The small molecule below binds the protein below.
Small molecule (SMILES): O=C(O)[C@@](O)(COP(=O)(O)O)[C@H](O)[C@H](O)COP(=O)(O)O

Sequence of chain 1.G:
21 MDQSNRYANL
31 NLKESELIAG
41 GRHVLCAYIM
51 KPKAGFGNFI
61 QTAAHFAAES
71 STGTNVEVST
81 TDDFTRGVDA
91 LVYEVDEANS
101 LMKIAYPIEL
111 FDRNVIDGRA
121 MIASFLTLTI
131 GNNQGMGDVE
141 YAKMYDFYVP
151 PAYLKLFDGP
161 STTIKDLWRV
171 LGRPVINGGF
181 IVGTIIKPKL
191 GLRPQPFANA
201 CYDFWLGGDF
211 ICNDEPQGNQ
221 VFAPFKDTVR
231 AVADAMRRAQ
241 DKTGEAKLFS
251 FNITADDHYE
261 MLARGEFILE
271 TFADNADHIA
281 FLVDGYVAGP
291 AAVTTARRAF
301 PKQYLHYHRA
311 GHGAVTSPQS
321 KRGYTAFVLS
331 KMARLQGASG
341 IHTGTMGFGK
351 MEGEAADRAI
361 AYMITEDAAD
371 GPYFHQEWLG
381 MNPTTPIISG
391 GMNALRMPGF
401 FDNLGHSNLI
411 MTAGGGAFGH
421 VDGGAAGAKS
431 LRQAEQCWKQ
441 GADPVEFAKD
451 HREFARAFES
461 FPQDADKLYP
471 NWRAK

Binding-site contacts:
Ligand atom C3 contacts residue CO31 of chain 1.GA at 3.0 Å.
Ligand atom C contacts residue MG1 of chain 1.FA at 2.8 Å.
Ligand atom O6 contacts residue GLU69 of chain 1.H at 3.5 Å (salt-bridge).
Ligand atom C contacts residue ASN132 of chain 1.H at 3.3 Å.
Ligand atom O5P contacts residue ARG309 of chain 1.G at 3.0 Å (salt-bridge).
Ligand atom O7 contacts residue LYS189 of chain 1.G at 2.7 Å (salt-bridge).
Ligand atom O3 contacts residue CO31 of chain 1.GA at 2.8 Å (h-bond).
Ligand atom O1P contacts residue GLY414 of chain 1.G at 2.8 Å (h-bond).
Ligand atom O6P contacts residue ARG309 of chain 1.G at 2.8 Å (salt-bridge).
Ligand atom O3 contacts residue HIS308 of chain 1.G at 2.8 Å (h-bond).
Ligand atom O3 contacts residue MG1 of chain 1.FA at 2.1 Å.
Ligand atom O2 contacts residue ASP214 of chain 1.G at 3.4 Å (salt-bridge).
Ligand atom O7 contacts residue ASP214 of chain 1.G at 3.3 Å (salt-bridge).
Ligand atom O4P contacts residue SER389 of chain 1.G at 2.9 Å (h-bond).
Ligand atom C3 contacts residue MG1 of chain 1.FA at 3.0 Å.
Ligand atom C contacts residue LYS187 of chain 1.G at 3.5 Å.
Ligand atom O4 contacts residue SER389 of chain 1.G at 3.1 Å.
Ligand atom O3P contacts residue GLY391 of chain 1.G at 2.8 Å (h-bond).
Ligand atom O2P contacts residue THR74 of chain 1.H at 2.9 Å (h-bond).
Ligand atom O7 contacts residue ASN132 of chain 1.H at 2.9 Å (h-bond).
Ligand atom O3P contacts residue LYS350 of chain 1.G at 3.0 Å (salt-bridge).
Ligand atom O7 contacts residue MG1 of chain 1.FA at 2.3 Å.
Ligand atom O2P contacts residue GLY414 of chain 1.G at 3.5 Å.
Ligand atom O2 contacts residue LYS187 of chain 1.G at 3.1 Å (salt-bridge).
Ligand atom O2P contacts residue GLY415 of chain 1.G at 2.7 Å (h-bond).
Ligand atom O7 contacts residue LYS187 of chain 1.G at 3.4 Å (salt-bridge).
Ligand atom O2P contacts residue LYS187 of chain 1.G at 3.2 Å.
Ligand atom O3P contacts residue THR74 of chain 1.H at 3.5 Å (h-bond).
Ligand atom O2 contacts residue ILE185 of chain 1.G at 3.5 Å.
Ligand atom O3 contacts residue ASN132 of chain 1.H at 3.2 Å (h-bond).
Ligand atom O2 contacts residue CO31 of chain 1.GA at 3.0 Å (h-bond).
Ligand atom O3 contacts residue GLU215 of chain 1.G at 3.0 Å (salt-bridge).
Ligand atom O1 contacts residue LYS187 of chain 1.G at 3.1 Å (salt-bridge).
Ligand atom O2 contacts residue MG1 of chain 1.FA at 2.1 Å.
Ligand atom O4P contacts residue HIS342 of chain 1.G at 2.7 Å (h-bond).
Ligand atom O6 contacts residue LYS350 of chain 1.G at 2.7 Å (salt-bridge).
Ligand atom O7 contacts residue GLU215 of chain 1.G at 3.4 Å (salt-bridge).
Ligand atom C2 contacts residue MG1 of chain 1.FA at 2.7 Å.
Ligand atom C1 contacts residue SER389 of chain 1.G at 3.5 Å.
Ligand atom O4 contacts residue GLY390 of chain 1.G at 3.0 Å.

Sequence of chain 1.H:
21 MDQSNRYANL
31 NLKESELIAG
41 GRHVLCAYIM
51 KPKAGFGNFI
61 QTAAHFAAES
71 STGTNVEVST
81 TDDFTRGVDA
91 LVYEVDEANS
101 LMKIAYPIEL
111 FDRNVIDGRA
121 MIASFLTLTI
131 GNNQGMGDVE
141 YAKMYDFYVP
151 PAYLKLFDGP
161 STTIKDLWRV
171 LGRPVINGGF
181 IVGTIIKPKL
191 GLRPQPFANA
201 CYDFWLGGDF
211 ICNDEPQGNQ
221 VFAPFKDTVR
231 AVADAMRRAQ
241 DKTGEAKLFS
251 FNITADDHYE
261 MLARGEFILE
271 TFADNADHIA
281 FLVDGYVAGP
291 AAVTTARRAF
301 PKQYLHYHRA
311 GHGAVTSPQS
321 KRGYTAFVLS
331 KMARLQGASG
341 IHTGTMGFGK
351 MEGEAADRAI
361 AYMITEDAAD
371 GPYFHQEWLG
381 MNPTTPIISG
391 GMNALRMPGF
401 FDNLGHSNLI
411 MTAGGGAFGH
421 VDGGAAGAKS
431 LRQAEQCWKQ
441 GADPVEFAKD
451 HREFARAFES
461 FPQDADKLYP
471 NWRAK